The small molecule below binds the protein below.
Small molecule (SMILES): CC(=O)N[C@H]1[C@H](O[C@H]2[C@H](O)[C@@H](NC(C)=O)CO[C@@H]2CO)O[C@H](CO)[C@@H](O)[C@@H]1O

Sequence of chain 1.H:
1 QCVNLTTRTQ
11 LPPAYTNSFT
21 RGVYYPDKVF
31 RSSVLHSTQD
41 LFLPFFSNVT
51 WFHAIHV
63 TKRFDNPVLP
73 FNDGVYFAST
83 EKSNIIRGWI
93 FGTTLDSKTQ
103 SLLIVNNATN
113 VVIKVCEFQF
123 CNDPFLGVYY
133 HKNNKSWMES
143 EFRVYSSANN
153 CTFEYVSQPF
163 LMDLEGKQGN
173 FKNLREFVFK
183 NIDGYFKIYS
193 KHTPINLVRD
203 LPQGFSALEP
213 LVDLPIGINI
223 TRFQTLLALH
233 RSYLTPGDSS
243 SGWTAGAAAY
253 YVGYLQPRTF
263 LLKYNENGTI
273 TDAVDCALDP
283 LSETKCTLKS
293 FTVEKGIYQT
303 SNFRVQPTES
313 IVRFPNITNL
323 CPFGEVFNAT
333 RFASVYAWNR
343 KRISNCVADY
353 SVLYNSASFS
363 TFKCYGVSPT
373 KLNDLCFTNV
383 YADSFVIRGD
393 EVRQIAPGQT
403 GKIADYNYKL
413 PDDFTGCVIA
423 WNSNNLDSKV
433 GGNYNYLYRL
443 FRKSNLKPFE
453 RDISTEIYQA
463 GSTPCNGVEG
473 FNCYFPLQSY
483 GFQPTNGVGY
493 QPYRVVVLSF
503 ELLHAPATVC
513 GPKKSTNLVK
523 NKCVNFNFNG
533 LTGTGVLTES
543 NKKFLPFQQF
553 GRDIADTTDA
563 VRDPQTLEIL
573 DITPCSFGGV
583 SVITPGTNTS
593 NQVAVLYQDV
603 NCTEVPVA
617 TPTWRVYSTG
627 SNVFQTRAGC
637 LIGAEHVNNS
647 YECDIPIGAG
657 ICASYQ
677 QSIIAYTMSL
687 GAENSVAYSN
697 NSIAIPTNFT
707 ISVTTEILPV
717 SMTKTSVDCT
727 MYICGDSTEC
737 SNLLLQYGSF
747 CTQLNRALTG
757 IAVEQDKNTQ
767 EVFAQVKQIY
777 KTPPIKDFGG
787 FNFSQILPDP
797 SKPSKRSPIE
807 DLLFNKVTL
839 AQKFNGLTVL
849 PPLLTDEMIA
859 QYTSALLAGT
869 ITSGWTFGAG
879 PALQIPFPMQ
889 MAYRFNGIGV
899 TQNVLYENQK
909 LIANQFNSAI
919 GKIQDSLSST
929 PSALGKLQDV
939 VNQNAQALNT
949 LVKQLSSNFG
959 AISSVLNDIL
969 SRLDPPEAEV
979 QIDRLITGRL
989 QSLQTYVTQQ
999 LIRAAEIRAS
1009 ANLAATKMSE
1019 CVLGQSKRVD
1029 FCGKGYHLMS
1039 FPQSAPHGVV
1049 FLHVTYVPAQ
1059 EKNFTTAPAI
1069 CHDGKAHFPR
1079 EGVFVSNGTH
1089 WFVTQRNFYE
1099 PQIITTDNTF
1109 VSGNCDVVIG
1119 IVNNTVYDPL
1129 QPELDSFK

Binding-site contacts:
Ligand atom N2 contacts residue ASN318 of chain 1.H at 3.0 Å (h-bond).
Ligand atom C3 contacts residue ASN318 of chain 1.H at 3.8 Å.
Ligand atom N2 contacts residue GLN567 of chain 1.H at 3.2 Å (h-bond).
Ligand atom C2 contacts residue ASN318 of chain 1.H at 2.4 Å.
Ligand atom C7 contacts residue ASN318 of chain 1.H at 4.0 Å.
Ligand atom O7 contacts residue ASN318 of chain 1.H at 4.4 Å.
Ligand atom C1 contacts residue ASN318 of chain 1.H at 1.4 Å.
Ligand atom O6 contacts residue ASN318 of chain 1.H at 4.2 Å.
Ligand atom C8 contacts residue LEU569 of chain 1.H at 4.1 Å (hydrophobic).
Ligand atom C2 contacts residue GLN567 of chain 1.H at 4.2 Å.
Ligand atom C5 contacts residue ASN318 of chain 1.H at 3.6 Å.
Ligand atom C7 contacts residue GLN567 of chain 1.H at 3.8 Å.
Ligand atom C8 contacts residue GLN567 of chain 1.H at 3.5 Å.
Ligand atom C4 contacts residue ASN318 of chain 1.H at 4.1 Å.
Ligand atom O5 contacts residue ASN318 of chain 1.H at 2.2 Å (h-bond).
Ligand atom C1 contacts residue GLN567 of chain 1.H at 4.2 Å.